Sequence of chain 1.A:
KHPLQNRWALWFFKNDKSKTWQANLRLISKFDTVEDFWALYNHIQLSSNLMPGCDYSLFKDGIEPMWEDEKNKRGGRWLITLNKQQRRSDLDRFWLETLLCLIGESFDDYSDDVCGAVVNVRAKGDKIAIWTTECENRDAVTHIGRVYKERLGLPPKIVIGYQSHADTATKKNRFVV

A protein and the small-molecule ligand that binds it are described below.
Small molecule (SMILES): C[n+]1cn([C@@H]2O[C@H](CO[P](=O)(O)O[P](=O)(O)OP(=O)(O)O)[C@@H](O)[C@H]2O)c2nc(N)[nH]c(=O)c21

Binding-site contacts:
Ligand atom N3 contacts residue TRP29 of chain 1.A at 3.6 Å.
Ligand atom C2 contacts residue TRP29 of chain 1.A at 3.6 Å (hydrophobic).
Ligand atom O1B contacts residue ARG130 of chain 1.A at 2.8 Å (salt-bridge).
Ligand atom C1' contacts residue TRP29 of chain 1.A at 3.5 Å (hydrophobic).
Ligand atom N2 contacts residue GLU76 of chain 1.A at 3.1 Å (salt-bridge).
Ligand atom N9 contacts residue TRP75 of chain 1.A at 3.9 Å.
Ligand atom O6 contacts residue MET74 of chain 1.A at 3.2 Å.
Ligand atom O1C contacts residue LYS179 of chain 1.A at 2.7 Å (salt-bridge).
Ligand atom N3 contacts residue TRP75 of chain 1.A at 3.9 Å.
Ligand atom O3C contacts residue LYS179 of chain 1.A at 2.5 Å (salt-bridge).
Ligand atom N1 contacts residue GLU76 of chain 1.A at 3.1 Å (salt-bridge).
Ligand atom C4 contacts residue TRP75 of chain 1.A at 3.7 Å (hydrophobic).
Ligand atom PC contacts residue LYS179 of chain 1.A at 3.1 Å.
Ligand atom PB contacts residue ARG130 of chain 1.A at 3.8 Å.
Ligand atom CM7 contacts residue TRP29 of chain 1.A at 3.8 Å (hydrophobic).
Ligand atom C8 contacts residue TRP75 of chain 1.A at 4.0 Å (hydrophobic).
Ligand atom N7 contacts residue TRP29 of chain 1.A at 3.5 Å.
Ligand atom N7 contacts residue TRP75 of chain 1.A at 3.7 Å.
Ligand atom O3C contacts residue LYS135 of chain 1.A at 3.8 Å.
Ligand atom O2B contacts residue LYS135 of chain 1.A at 2.8 Å (salt-bridge).
Ligand atom O3A contacts residue LYS135 of chain 1.A at 3.4 Å (salt-bridge).
Ligand atom PB contacts residue LYS135 of chain 1.A at 3.7 Å.
Ligand atom C4 contacts residue TRP29 of chain 1.A at 3.5 Å (hydrophobic).
Ligand atom C8 contacts residue TRP29 of chain 1.A at 3.5 Å (hydrophobic).
Ligand atom O1A contacts residue ARG130 of chain 1.A at 2.9 Å (salt-bridge).
Ligand atom O6 contacts residue GLU76 of chain 1.A at 3.9 Å.
Ligand atom N1 contacts residue TRP29 of chain 1.A at 3.6 Å.
Ligand atom O6 contacts residue TRP75 of chain 1.A at 2.8 Å (h-bond).
Ligand atom C5 contacts residue TRP75 of chain 1.A at 3.8 Å (hydrophobic).
Ligand atom O4' contacts residue TRP29 of chain 1.A at 3.4 Å.
Ligand atom O6 contacts residue TRP29 of chain 1.A at 3.6 Å.
Ligand atom C6 contacts residue TRP29 of chain 1.A at 3.5 Å (hydrophobic).
Ligand atom C2 contacts residue GLU76 of chain 1.A at 3.9 Å.
Ligand atom N9 contacts residue TRP29 of chain 1.A at 3.4 Å (h-bond).
Ligand atom C6 contacts residue TRP75 of chain 1.A at 3.5 Å (hydrophobic).
Ligand atom C6 contacts residue GLU76 of chain 1.A at 3.9 Å.
Ligand atom N1 contacts residue TRP75 of chain 1.A at 3.6 Å.
Ligand atom C2 contacts residue TRP75 of chain 1.A at 3.9 Å (hydrophobic).
Ligand atom C5 contacts residue TRP29 of chain 1.A at 3.5 Å (hydrophobic).
Ligand atom CM7 contacts residue TRP75 of chain 1.A at 3.9 Å (hydrophobic).